Sequence of chain 1.B:
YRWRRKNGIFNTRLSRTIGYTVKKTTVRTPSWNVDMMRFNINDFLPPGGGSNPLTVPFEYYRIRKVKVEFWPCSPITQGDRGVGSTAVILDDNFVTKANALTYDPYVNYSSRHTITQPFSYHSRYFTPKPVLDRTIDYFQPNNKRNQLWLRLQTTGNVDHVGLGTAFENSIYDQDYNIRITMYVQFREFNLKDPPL

Binding-site contacts:
Ligand atom P contacts residue ARG112 of chain 1.A at 4.0 Å.
Ligand atom O6 contacts residue SER123 of chain 1.B at 3.9 Å.
Ligand atom C8 contacts residue LYS67 of chain 1.B at 3.3 Å.
Ligand atom N7 contacts residue LYS67 of chain 1.B at 3.0 Å (salt-bridge).
Ligand atom OP1 contacts residue THR114 of chain 1.A at 3.6 Å.
Ligand atom C3' contacts residue ARG13 of chain 1.B at 4.1 Å.
Ligand atom OP2 contacts residue TYR121 of chain 1.B at 3.1 Å.
Ligand atom O6 contacts residue LYS67 of chain 1.B at 4.1 Å.
Ligand atom N1 contacts residue TYR125 of chain 1.B at 4.0 Å.
Ligand atom P contacts residue TYR121 of chain 1.B at 4.2 Å.
Ligand atom C2 contacts residue TYR125 of chain 1.B at 3.7 Å (hydrophobic).
Ligand atom OP1 contacts residue LYS6 of chain 1.W at 3.9 Å.
Ligand atom C5 contacts residue TYR125 of chain 1.B at 4.0 Å (hydrophobic).
Ligand atom OP2 contacts residue THR114 of chain 1.A at 2.5 Å (h-bond).
Ligand atom P contacts residue ARG13 of chain 1.B at 3.4 Å.
Ligand atom C6 contacts residue LYS67 of chain 1.B at 3.8 Å.
Ligand atom O3' contacts residue THR114 of chain 1.A at 3.8 Å.
Ligand atom OP1 contacts residue ARG13 of chain 1.B at 3.9 Å.
Ligand atom O3' contacts residue ARG13 of chain 1.B at 4.0 Å.
Ligand atom OP1 contacts residue TRP71 of chain 1.B at 3.4 Å.
Ligand atom N3 contacts residue TYR125 of chain 1.B at 3.8 Å.
Ligand atom C4' contacts residue ASN11 of chain 1.B at 4.2 Å.
Ligand atom C2' contacts residue TYR183 of chain 1.B at 3.9 Å (hydrophobic).
Ligand atom P contacts residue THR114 of chain 1.A at 3.4 Å.
Ligand atom OP2 contacts residue ARG112 of chain 1.A at 2.6 Å (salt-bridge).
Ligand atom O5' contacts residue TYR183 of chain 1.B at 4.0 Å.
Ligand atom O3' contacts residue ASN11 of chain 1.B at 3.5 Å (h-bond).
Ligand atom C5 contacts residue LYS67 of chain 1.B at 4.0 Å.
Ligand atom C8 contacts residue TYR183 of chain 1.B at 3.7 Å (hydrophobic).
Ligand atom C2' contacts residue TYR125 of chain 1.B at 3.8 Å (hydrophobic).
Ligand atom N2 contacts residue TYR125 of chain 1.B at 3.8 Å.
Ligand atom C3' contacts residue TYR183 of chain 1.B at 3.7 Å (hydrophobic).
Ligand atom N9 contacts residue TYR125 of chain 1.B at 4.0 Å.
Ligand atom C4 contacts residue TYR125 of chain 1.B at 4.0 Å (hydrophobic).
Ligand atom C6 contacts residue TYR125 of chain 1.B at 4.0 Å (hydrophobic).
Ligand atom OP2 contacts residue TYR183 of chain 1.B at 3.2 Å.
Ligand atom C2' contacts residue LYS67 of chain 1.B at 3.7 Å.
Ligand atom C5' contacts residue TRP71 of chain 1.B at 3.7 Å (hydrophobic).
Ligand atom O6 contacts residue TYR125 of chain 1.B at 4.2 Å.
Ligand atom OP2 contacts residue ARG13 of chain 1.B at 2.2 Å (salt-bridge).

Sequence of chain 1.W:
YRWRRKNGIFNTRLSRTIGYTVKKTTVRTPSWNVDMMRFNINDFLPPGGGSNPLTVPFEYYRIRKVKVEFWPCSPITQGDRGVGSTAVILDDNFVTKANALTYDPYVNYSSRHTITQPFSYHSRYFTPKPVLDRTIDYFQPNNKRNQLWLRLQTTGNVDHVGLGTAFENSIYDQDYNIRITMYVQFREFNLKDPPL

Sequence of chain 1.A:
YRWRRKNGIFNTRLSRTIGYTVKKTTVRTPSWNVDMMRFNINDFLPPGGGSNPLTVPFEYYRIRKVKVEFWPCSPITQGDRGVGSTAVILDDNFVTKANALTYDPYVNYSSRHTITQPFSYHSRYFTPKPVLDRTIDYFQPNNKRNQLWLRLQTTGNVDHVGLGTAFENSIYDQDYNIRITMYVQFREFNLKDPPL

This small molecule binds to this protein.
Small molecule (SMILES): Nc1ccn([C@H]2C[C@H](O[P](=O)(O)OC[C@H]3O[C@@H](n4ccc(N)nc4=O)C[C@@H]3O[P](=O)(O)OC[C@H]3O[C@@H](n4cnc5c(=O)[nH]c(N)nc54)C[C@@H]3O[P](=O)(O)OC[C@H]3O[C@@H](n4cnc5c(=O)[nH]c(N)nc54)C[C@@H]3O)[C@@H](COP(=O)=O)O2)c(=O)n1